Sequence of chain 1.C:
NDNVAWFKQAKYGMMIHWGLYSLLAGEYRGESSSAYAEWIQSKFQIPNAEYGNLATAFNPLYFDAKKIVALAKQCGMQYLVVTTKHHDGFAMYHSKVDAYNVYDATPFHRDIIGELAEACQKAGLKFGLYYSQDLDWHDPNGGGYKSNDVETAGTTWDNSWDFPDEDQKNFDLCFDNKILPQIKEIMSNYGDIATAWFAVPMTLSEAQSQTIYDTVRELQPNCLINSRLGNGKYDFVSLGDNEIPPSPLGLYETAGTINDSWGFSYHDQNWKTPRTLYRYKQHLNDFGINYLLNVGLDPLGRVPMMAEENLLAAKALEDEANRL

This protein binds this small molecule.
Small molecule (SMILES): C[C@@H]1O[C@@H](Oc2ccc([N+](=O)[O-])cc2)[C@@H](O)[C@H](O)[C@@H]1O

Binding-site contacts:
Ligand atom O3 contacts residue HIS87 of chain 1.C at 3.0 Å (h-bond).
Ligand atom C3 contacts residue HIS87 of chain 1.C at 3.7 Å.
Ligand atom C1 contacts residue TYR131 of chain 1.C at 3.9 Å (hydrophobic).
Ligand atom C2' contacts residue VAL201 of chain 1.C at 4.1 Å (hydrophobic).
Ligand atom C4 contacts residue HIS87 of chain 1.C at 3.8 Å.
Ligand atom N1' contacts residue ARG229 of chain 1.C at 3.5 Å (salt-bridge).
Ligand atom O5 contacts residue TYR131 of chain 1.C at 3.6 Å.
Ligand atom C3 contacts residue TRP283 of chain 1.C at 4.1 Å (hydrophobic).
Ligand atom C2' contacts residue ARG229 of chain 1.C at 4.0 Å.
Ligand atom C2 contacts residue TYR131 of chain 1.C at 3.7 Å (hydrophobic).
Ligand atom C2 contacts residue TRP40 of chain 1.C at 3.9 Å (hydrophobic).
Ligand atom C4 contacts residue GLU39 of chain 1.C at 4.1 Å.
Ligand atom C4' contacts residue ARG229 of chain 1.C at 3.4 Å.
Ligand atom C4 contacts residue HIS18 of chain 1.C at 3.1 Å.
Ligand atom C6 contacts residue TYR131 of chain 1.C at 4.2 Å (hydrophobic).
Ligand atom C3 contacts residue TRP40 of chain 1.C at 4.0 Å (hydrophobic).
Ligand atom C5' contacts residue TYR37 of chain 1.C at 4.2 Å (hydrophobic).
Ligand atom O2' contacts residue ARG229 of chain 1.C at 3.9 Å.
Ligand atom C3 contacts residue GLU39 of chain 1.C at 3.5 Å.
Ligand atom C6' contacts residue TYR37 of chain 1.C at 3.8 Å (hydrophobic).
Ligand atom C2 contacts residue HIS88 of chain 1.C at 3.5 Å.
Ligand atom O4 contacts residue TYR131 of chain 1.C at 2.9 Å (h-bond).
Ligand atom C3' contacts residue VAL201 of chain 1.C at 4.0 Å (hydrophobic).
Ligand atom C2 contacts residue HIS87 of chain 1.C at 3.9 Å.
Ligand atom C5 contacts residue TRP283 of chain 1.C at 3.9 Å (hydrophobic).
Ligand atom C4 contacts residue TYR131 of chain 1.C at 3.9 Å (hydrophobic).
Ligand atom C5 contacts residue HIS18 of chain 1.C at 4.1 Å.
Ligand atom O4 contacts residue HIS87 of chain 1.C at 2.9 Å (h-bond).
Ligand atom C3' contacts residue ARG229 of chain 1.C at 3.3 Å.
Ligand atom O4 contacts residue HIS18 of chain 1.C at 2.6 Å (h-bond).
Ligand atom O2 contacts residue HIS88 of chain 1.C at 3.1 Å (h-bond).
Ligand atom O3' contacts residue ARG229 of chain 1.C at 3.8 Å.
Ligand atom C6 contacts residue HIS18 of chain 1.C at 3.7 Å.
Ligand atom C5 contacts residue TYR131 of chain 1.C at 4.2 Å (hydrophobic).
Ligand atom O3 contacts residue GLU39 of chain 1.C at 2.7 Å (salt-bridge).
Ligand atom O2 contacts residue TRP40 of chain 1.C at 2.9 Å (h-bond).
Ligand atom C6 contacts residue TRP283 of chain 1.C at 3.7 Å (hydrophobic).
Ligand atom C4 contacts residue TRP283 of chain 1.C at 3.8 Å (hydrophobic).
Ligand atom C5' contacts residue ARG229 of chain 1.C at 4.2 Å.
Ligand atom O3 contacts residue TRP40 of chain 1.C at 3.3 Å (h-bond).